This protein binds this small molecule.
Small molecule (SMILES): CC(=O)NCCCC[C@H](NC(=O)[C@H](C)NC(=O)[C@H](C)NC(=O)[C@H](C)N)C(=O)N[C@@H](CO)C(=O)N[C@@H](C)C(=O)N1CCC[C@H]1C(=O)N[C@@H](C)C=O

Sequence of chain 1.A:
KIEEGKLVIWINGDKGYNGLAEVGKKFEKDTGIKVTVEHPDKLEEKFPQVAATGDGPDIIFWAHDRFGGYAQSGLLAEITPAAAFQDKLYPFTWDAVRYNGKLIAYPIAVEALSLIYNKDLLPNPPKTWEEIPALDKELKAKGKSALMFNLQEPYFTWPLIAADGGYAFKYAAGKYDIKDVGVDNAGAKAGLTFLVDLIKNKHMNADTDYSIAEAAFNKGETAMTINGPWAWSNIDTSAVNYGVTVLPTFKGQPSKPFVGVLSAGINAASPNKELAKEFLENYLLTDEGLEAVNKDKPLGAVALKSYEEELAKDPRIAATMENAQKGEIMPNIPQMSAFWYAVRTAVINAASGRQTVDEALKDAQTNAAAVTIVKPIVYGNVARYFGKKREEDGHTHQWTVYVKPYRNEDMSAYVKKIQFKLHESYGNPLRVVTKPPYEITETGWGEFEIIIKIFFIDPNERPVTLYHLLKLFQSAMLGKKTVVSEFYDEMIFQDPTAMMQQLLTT

Binding-site contacts:
Ligand atom CE contacts residue TRP448 of chain 1.A at 3.5 Å (hydrophobic).
Ligand atom CG contacts residue GLY449 of chain 1.A at 3.9 Å.
Ligand atom CH3 contacts residue TRP448 of chain 1.A at 3.6 Å (hydrophobic).
Ligand atom NZ contacts residue SER428 of chain 1.A at 3.0 Å (h-bond).
Ligand atom CD contacts residue PHE476 of chain 1.A at 3.3 Å (hydrophobic).
Ligand atom CE contacts residue SER428 of chain 1.A at 3.8 Å.
Ligand atom CD contacts residue TRP448 of chain 1.A at 3.6 Å (hydrophobic).
Ligand atom O contacts residue GLU450 of chain 1.A at 2.8 Å (salt-bridge).
Ligand atom NZ contacts residue TYR429 of chain 1.A at 3.9 Å.
Ligand atom OH contacts residue GLY447 of chain 1.A at 3.1 Å.
Ligand atom CG contacts residue PHE476 of chain 1.A at 3.9 Å (hydrophobic).
Ligand atom CB contacts residue TRP448 of chain 1.A at 3.9 Å (hydrophobic).
Ligand atom CG contacts residue GLU450 of chain 1.A at 3.8 Å.
Ligand atom CE contacts residue GLY449 of chain 1.A at 3.6 Å.
Ligand atom CH contacts residue TYR429 of chain 1.A at 3.5 Å (hydrophobic).
Ligand atom CG contacts residue TRP448 of chain 1.A at 3.7 Å (hydrophobic).
Ligand atom OH contacts residue TRP448 of chain 1.A at 2.6 Å (h-bond).
Ligand atom NZ contacts residue TRP448 of chain 1.A at 3.4 Å (h-bond).
Ligand atom N contacts residue GLU450 of chain 1.A at 3.1 Å (salt-bridge).
Ligand atom C contacts residue HIS426 of chain 1.A at 3.5 Å.
Ligand atom C contacts residue GLU450 of chain 1.A at 3.7 Å.
Ligand atom C contacts residue GLU450 of chain 1.A at 3.9 Å.
Ligand atom CB contacts residue TRP448 of chain 1.A at 3.2 Å (hydrophobic).
Ligand atom CA contacts residue GLU427 of chain 1.A at 3.4 Å.
Ligand atom C contacts residue GLU427 of chain 1.A at 3.8 Å.
Ligand atom CH contacts residue SER428 of chain 1.A at 3.9 Å.
Ligand atom CD contacts residue SER428 of chain 1.A at 3.6 Å.
Ligand atom CH3 contacts residue HIS398 of chain 1.A at 3.8 Å.
Ligand atom CA contacts residue HIS426 of chain 1.A at 3.9 Å.
Ligand atom CH contacts residue TRP448 of chain 1.A at 3.2 Å (hydrophobic).
Ligand atom CB contacts residue HIS426 of chain 1.A at 3.9 Å.
Ligand atom CA contacts residue GLU450 of chain 1.A at 3.5 Å.
Ligand atom N contacts residue GLU427 of chain 1.A at 3.3 Å (salt-bridge).
Ligand atom CH3 contacts residue TYR429 of chain 1.A at 3.3 Å (hydrophobic).
Ligand atom OH contacts residue GLY449 of chain 1.A at 3.2 Å (h-bond).
Ligand atom CH3 contacts residue SER428 of chain 1.A at 3.8 Å.
Ligand atom CB contacts residue HIS426 of chain 1.A at 3.5 Å.
Ligand atom O contacts residue HIS426 of chain 1.A at 2.9 Å (h-bond).
Ligand atom O contacts residue GLY449 of chain 1.A at 3.2 Å.
Ligand atom OH contacts residue TYR429 of chain 1.A at 3.4 Å (h-bond).